Sequence of chain 1.B:
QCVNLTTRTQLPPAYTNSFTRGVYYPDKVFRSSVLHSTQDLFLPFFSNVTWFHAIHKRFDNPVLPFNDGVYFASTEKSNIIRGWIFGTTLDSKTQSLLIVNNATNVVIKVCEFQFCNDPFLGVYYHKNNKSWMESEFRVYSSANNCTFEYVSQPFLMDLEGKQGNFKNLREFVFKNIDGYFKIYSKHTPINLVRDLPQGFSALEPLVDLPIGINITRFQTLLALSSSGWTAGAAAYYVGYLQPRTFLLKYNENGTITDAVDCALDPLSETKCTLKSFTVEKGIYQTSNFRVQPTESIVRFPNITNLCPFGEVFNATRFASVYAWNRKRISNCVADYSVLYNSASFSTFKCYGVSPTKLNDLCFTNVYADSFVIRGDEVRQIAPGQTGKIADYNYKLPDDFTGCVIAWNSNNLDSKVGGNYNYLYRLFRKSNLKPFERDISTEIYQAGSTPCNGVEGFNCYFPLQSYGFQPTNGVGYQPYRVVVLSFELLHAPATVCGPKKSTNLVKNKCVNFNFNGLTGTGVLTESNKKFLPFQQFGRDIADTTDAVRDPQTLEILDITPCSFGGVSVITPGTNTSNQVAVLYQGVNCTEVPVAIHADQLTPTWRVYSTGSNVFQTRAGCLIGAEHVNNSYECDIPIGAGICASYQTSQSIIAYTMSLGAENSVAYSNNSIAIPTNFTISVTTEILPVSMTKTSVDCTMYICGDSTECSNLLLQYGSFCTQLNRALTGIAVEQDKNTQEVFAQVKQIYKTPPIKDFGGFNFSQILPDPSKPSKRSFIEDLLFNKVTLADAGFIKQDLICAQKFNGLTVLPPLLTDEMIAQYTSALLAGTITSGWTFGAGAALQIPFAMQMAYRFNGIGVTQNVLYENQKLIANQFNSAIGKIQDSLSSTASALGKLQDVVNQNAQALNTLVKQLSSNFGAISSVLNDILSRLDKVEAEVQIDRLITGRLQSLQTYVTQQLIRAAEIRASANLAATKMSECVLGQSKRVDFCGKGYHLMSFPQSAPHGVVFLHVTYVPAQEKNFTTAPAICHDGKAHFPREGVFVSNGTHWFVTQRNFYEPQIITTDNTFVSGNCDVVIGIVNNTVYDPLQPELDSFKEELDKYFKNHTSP

Binding-site contacts:
Ligand atom C1 contacts residue ASN1134 of chain 1.B at 1.8 Å.
Ligand atom N2 contacts residue ASN1134 of chain 1.B at 3.2 Å (h-bond).
Ligand atom C3 contacts residue ASN1134 of chain 1.B at 4.2 Å.
Ligand atom O5 contacts residue ASN1134 of chain 1.B at 2.6 Å (h-bond).
Ligand atom C7 contacts residue ASN1134 of chain 1.B at 3.2 Å.
Ligand atom C2 contacts residue ASN1134 of chain 1.B at 2.8 Å.
Ligand atom C5 contacts residue ASN1134 of chain 1.B at 4.0 Å.
Ligand atom C8 contacts residue ASN1134 of chain 1.B at 4.3 Å.
Ligand atom O7 contacts residue ASN1134 of chain 1.B at 3.0 Å (h-bond).

The small molecule below binds the protein below.
Small molecule (SMILES): CC(=O)N[C@H]1[C@H](O[C@H]2[C@H](O)[C@@H](NC(C)=O)CO[C@@H]2CO)O[C@H](CO)[C@@H](O[C@H]2O[C@H](CO)[C@@H](O)[C@H](O)[C@@H]2O)[C@@H]1O